This protein binds this small molecule.
Small molecule (SMILES): CC(=O)N[C@@H]1[C@@H](O)[C@H](O)[C@@H](CO)O[C@H]1O

Binding-site contacts:
Ligand atom C2 contacts residue ASN82 of chain 2.F at 2.4 Å.
Ligand atom N2 contacts residue ASN79 of chain 2.F at 4.1 Å.
Ligand atom C1 contacts residue ASN82 of chain 2.F at 1.5 Å.
Ligand atom C7 contacts residue ASN79 of chain 2.F at 3.2 Å.
Ligand atom O7 contacts residue GLU64 of chain 1.B at 4.0 Å.
Ligand atom C7 contacts residue ASN82 of chain 2.F at 4.0 Å.
Ligand atom O7 contacts residue GLU106 of chain 1.A at 3.4 Å (salt-bridge).
Ligand atom N2 contacts residue ASN82 of chain 2.F at 3.0 Å (h-bond).
Ligand atom C3 contacts residue ASN82 of chain 2.F at 3.8 Å.
Ligand atom C8 contacts residue ASN79 of chain 2.F at 3.4 Å.
Ligand atom C5 contacts residue ASN82 of chain 2.F at 3.8 Å.
Ligand atom O7 contacts residue ASN82 of chain 2.F at 4.3 Å.
Ligand atom O7 contacts residue ASN79 of chain 2.F at 2.9 Å (h-bond).
Ligand atom C4 contacts residue ASN82 of chain 2.F at 4.2 Å.
Ligand atom C7 contacts residue HIS75 of chain 2.F at 4.4 Å.
Ligand atom C7 contacts residue GLY78 of chain 2.F at 4.3 Å.
Ligand atom O5 contacts residue ASN82 of chain 2.F at 2.5 Å (h-bond).
Ligand atom N2 contacts residue GLY78 of chain 2.F at 4.1 Å.
Ligand atom C8 contacts residue HIS75 of chain 2.F at 3.5 Å.
Ligand atom O7 contacts residue HIS75 of chain 2.F at 4.0 Å.
Ligand atom C8 contacts residue GLY78 of chain 2.F at 3.6 Å.

Sequence of chain 2.F:
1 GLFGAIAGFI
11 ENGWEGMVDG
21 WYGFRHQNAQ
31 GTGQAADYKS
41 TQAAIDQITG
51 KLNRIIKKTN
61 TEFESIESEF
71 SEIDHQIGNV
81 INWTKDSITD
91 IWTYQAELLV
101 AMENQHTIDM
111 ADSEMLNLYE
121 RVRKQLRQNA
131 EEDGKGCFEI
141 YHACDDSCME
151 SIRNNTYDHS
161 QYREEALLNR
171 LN

Sequence of chain 1.B:
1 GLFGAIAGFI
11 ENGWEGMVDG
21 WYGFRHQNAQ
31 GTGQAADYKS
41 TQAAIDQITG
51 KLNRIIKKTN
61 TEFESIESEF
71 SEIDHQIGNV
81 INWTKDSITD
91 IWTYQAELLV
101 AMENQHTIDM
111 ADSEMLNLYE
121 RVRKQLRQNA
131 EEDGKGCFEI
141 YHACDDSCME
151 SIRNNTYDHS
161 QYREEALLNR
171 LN

Sequence of chain 1.A:
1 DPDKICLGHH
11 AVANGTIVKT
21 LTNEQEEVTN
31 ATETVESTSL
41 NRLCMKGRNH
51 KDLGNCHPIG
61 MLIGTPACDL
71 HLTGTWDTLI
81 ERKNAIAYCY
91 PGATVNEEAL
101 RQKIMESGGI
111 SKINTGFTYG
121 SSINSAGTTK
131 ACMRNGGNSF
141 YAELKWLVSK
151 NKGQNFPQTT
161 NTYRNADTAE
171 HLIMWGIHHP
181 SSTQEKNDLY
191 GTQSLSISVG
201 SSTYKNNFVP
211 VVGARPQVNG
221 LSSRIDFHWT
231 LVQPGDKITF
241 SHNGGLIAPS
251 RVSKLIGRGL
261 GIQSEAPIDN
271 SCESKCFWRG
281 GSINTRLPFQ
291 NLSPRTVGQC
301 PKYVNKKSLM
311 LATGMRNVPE